Sequence of chain 1.A:
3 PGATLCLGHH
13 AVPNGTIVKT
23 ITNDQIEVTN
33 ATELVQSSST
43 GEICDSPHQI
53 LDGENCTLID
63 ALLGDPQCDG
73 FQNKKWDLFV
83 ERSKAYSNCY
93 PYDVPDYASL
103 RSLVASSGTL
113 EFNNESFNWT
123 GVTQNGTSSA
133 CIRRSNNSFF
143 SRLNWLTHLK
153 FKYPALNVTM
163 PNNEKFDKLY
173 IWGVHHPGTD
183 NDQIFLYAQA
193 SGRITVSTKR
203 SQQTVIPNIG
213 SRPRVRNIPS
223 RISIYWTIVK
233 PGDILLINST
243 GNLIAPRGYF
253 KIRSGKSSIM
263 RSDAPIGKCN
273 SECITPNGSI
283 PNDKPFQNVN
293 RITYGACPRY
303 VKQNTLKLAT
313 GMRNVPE

A protein and the small-molecule ligand that binds it are described below.
Small molecule (SMILES): CC(=O)N[C@@H]1[C@@H](O)[C@H](O)[C@@H](CO)O[C@H]1O

Binding-site contacts:
Ligand atom C1 contacts residue ARG249 of chain 1.A at 4.4 Å.
Ligand atom C2 contacts residue ASN127 of chain 1.A at 2.5 Å.
Ligand atom C1 contacts residue ASN127 of chain 1.A at 1.4 Å.
Ligand atom C5 contacts residue ASN127 of chain 1.A at 3.6 Å.
Ligand atom C4 contacts residue ASN127 of chain 1.A at 4.0 Å.
Ligand atom O7 contacts residue ASN127 of chain 1.A at 3.6 Å (h-bond).
Ligand atom C3 contacts residue ASN127 of chain 1.A at 3.8 Å.
Ligand atom C7 contacts residue ASN127 of chain 1.A at 3.7 Å.
Ligand atom O5 contacts residue ARG249 of chain 1.A at 4.4 Å.
Ligand atom O5 contacts residue ASN127 of chain 1.A at 2.3 Å (h-bond).
Ligand atom C8 contacts residue GLN126 of chain 1.A at 4.0 Å.
Ligand atom N2 contacts residue ASN127 of chain 1.A at 3.2 Å (h-bond).